Sequence of chain 1.A:
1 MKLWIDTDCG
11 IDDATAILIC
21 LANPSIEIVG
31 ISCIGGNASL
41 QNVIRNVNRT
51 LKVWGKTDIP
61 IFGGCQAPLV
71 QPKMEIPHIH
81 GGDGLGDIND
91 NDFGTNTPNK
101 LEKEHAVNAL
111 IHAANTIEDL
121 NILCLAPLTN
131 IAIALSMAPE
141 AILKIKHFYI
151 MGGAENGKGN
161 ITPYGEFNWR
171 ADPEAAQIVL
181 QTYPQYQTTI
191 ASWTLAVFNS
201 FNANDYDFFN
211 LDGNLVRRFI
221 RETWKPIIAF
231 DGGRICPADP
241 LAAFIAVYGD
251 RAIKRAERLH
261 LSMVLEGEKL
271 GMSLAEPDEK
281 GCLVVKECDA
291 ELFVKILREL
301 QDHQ

A protein and the small-molecule ligand that binds it are described below.
Small molecule (SMILES): Fc1ccc(NC2=NCCN2)cc1

Binding-site contacts:
Ligand atom C09 contacts residue TRP193 of chain 1.A at 4.0 Å (hydrophobic).
Ligand atom F01 contacts residue ILE79 of chain 1.A at 3.7 Å.
Ligand atom C05 contacts residue ASP231 of chain 1.A at 3.7 Å.
Ligand atom C10 contacts residue CYS236 of chain 1.A at 3.3 Å (hydrophobic).
Ligand atom N11 contacts residue ASP231 of chain 1.A at 2.7 Å (salt-bridge).
Ligand atom C10 contacts residue ILE227 of chain 1.A at 3.9 Å (hydrophobic).
Ligand atom C03 contacts residue PHE230 of chain 1.A at 3.9 Å (hydrophobic).
Ligand atom F01 contacts residue ILE161 of chain 1.A at 3.0 Å.
Ligand atom N08 contacts residue ILE227 of chain 1.A at 4.1 Å.
Ligand atom N11 contacts residue ILE227 of chain 1.A at 3.5 Å.
Ligand atom C02 contacts residue ILE79 of chain 1.A at 3.6 Å (hydrophobic).
Ligand atom C04 contacts residue ASP231 of chain 1.A at 3.5 Å.
Ligand atom C05 contacts residue ILE79 of chain 1.A at 4.1 Å (hydrophobic).
Ligand atom N06 contacts residue ILE227 of chain 1.A at 4.0 Å.
Ligand atom N06 contacts residue TRP193 of chain 1.A at 3.7 Å.
Ligand atom C13 contacts residue ASN160 of chain 1.A at 3.8 Å.
Ligand atom C09 contacts residue GOL1 of chain 1.E at 3.6 Å.
Ligand atom C07 contacts residue ILE227 of chain 1.A at 3.6 Å (hydrophobic).
Ligand atom N11 contacts residue CYS236 of chain 1.A at 3.9 Å.
Ligand atom C10 contacts residue ASP12 of chain 1.A at 3.7 Å.
Ligand atom N11 contacts residue TRP193 of chain 1.A at 4.0 Å.
Ligand atom F01 contacts residue ASN160 of chain 1.A at 3.2 Å.
Ligand atom C09 contacts residue ILE227 of chain 1.A at 4.2 Å (hydrophobic).
Ligand atom N08 contacts residue HIS80 of chain 1.A at 4.2 Å.
Ligand atom C09 contacts residue ASP12 of chain 1.A at 3.2 Å.
Ligand atom C07 contacts residue TRP193 of chain 1.A at 3.7 Å (hydrophobic).
Ligand atom C03 contacts residue ASN160 of chain 1.A at 3.8 Å.
Ligand atom C09 contacts residue ALA238 of chain 1.A at 4.2 Å (hydrophobic).
Ligand atom C02 contacts residue ASN160 of chain 1.A at 3.8 Å.
Ligand atom N08 contacts residue TRP193 of chain 1.A at 3.8 Å.
Ligand atom C13 contacts residue ILE79 of chain 1.A at 3.8 Å (hydrophobic).
Ligand atom C02 contacts residue ILE161 of chain 1.A at 3.9 Å (hydrophobic).
Ligand atom C05 contacts residue TRP193 of chain 1.A at 4.2 Å (hydrophobic).
Ligand atom C04 contacts residue PHE230 of chain 1.A at 4.0 Å (hydrophobic).
Ligand atom N06 contacts residue ASP231 of chain 1.A at 2.8 Å (salt-bridge).
Ligand atom C12 contacts residue ASN160 of chain 1.A at 3.9 Å.
Ligand atom N08 contacts residue GOL1 of chain 1.E at 3.7 Å.
Ligand atom C10 contacts residue ASP231 of chain 1.A at 3.9 Å.
Ligand atom C03 contacts residue ILE79 of chain 1.A at 4.1 Å (hydrophobic).
Ligand atom C07 contacts residue ASP231 of chain 1.A at 3.4 Å.